Binding-site contacts:
Ligand atom CA contacts residue GLU19 of chain 1.A at 3.6 Å.
Ligand atom CB contacts residue GLU187 of chain 1.A at 3.2 Å.
Ligand atom C contacts residue GLU19 of chain 1.A at 3.6 Å.
Ligand atom O contacts residue ASN231 of chain 1.A at 3.0 Å (h-bond).
Ligand atom CD contacts residue ASN55 of chain 1.A at 3.5 Å.
Ligand atom CA contacts residue ASN180 of chain 1.A at 3.4 Å.
Ligand atom N contacts residue ASN231 of chain 1.A at 2.9 Å (h-bond).
Ligand atom CA contacts residue UHZ1 of chain 1.E at 3.5 Å.
Ligand atom O contacts residue LYS54 of chain 1.A at 3.5 Å.
Ligand atom CB contacts residue ASN55 of chain 1.A at 3.6 Å.
Ligand atom CG1 contacts residue ASN180 of chain 1.A at 3.6 Å.
Ligand atom OG contacts residue GLU19 of chain 1.A at 2.6 Å (salt-bridge).
Ligand atom O2P contacts residue ARG61 of chain 1.A at 2.9 Å (salt-bridge).
Ligand atom O contacts residue GLU187 of chain 1.A at 3.1 Å (salt-bridge).
Ligand atom CA contacts residue GLU19 of chain 1.A at 3.6 Å.
Ligand atom O3P contacts residue TYR135 of chain 1.A at 2.6 Å (h-bond).
Ligand atom N contacts residue ASN180 of chain 1.A at 2.9 Å (h-bond).
Ligand atom N contacts residue LEU234 of chain 1.A at 3.3 Å.
Ligand atom O contacts residue VAL51 of chain 1.A at 3.5 Å.
Ligand atom CA contacts residue ASN55 of chain 1.A at 3.4 Å.
Ligand atom N contacts residue LEU179 of chain 1.A at 3.5 Å.
Ligand atom C contacts residue ASN55 of chain 1.A at 3.5 Å.
Ligand atom O contacts residue UHZ1 of chain 1.E at 3.4 Å.
Ligand atom CB contacts residue TRP235 of chain 1.A at 3.4 Å (hydrophobic).
Ligand atom CG1 contacts residue LEU179 of chain 1.A at 3.5 Å (hydrophobic).
Ligand atom C contacts residue ASN180 of chain 1.A at 3.6 Å.
Ligand atom O2P contacts residue ARG134 of chain 1.A at 2.8 Å (salt-bridge).
Ligand atom N contacts residue GLU19 of chain 1.A at 2.7 Å (salt-bridge).
Ligand atom O1P contacts residue ARG61 of chain 1.A at 2.9 Å (salt-bridge).
Ligand atom CB contacts residue GLU19 of chain 1.A at 3.2 Å.
Ligand atom NH2 contacts residue GLY58 of chain 1.A at 3.6 Å.
Ligand atom NH1 contacts residue ASN55 of chain 1.A at 3.1 Å (h-bond).
Ligand atom N contacts residue VAL51 of chain 1.A at 3.6 Å.
Ligand atom O contacts residue ASN55 of chain 1.A at 2.9 Å (h-bond).
Ligand atom CB contacts residue ASN180 of chain 1.A at 3.3 Å.
Ligand atom O3P contacts residue ARG134 of chain 1.A at 2.9 Å (salt-bridge).
Ligand atom CD1 contacts residue UHZ1 of chain 1.E at 3.4 Å.
Ligand atom CA contacts residue ASN231 of chain 1.A at 3.6 Å.
Ligand atom NE contacts residue LYS54 of chain 1.A at 3.5 Å (salt-bridge).
Ligand atom CD1 contacts residue GLY176 of chain 1.A at 3.5 Å.

Sequence of chain 1.A:
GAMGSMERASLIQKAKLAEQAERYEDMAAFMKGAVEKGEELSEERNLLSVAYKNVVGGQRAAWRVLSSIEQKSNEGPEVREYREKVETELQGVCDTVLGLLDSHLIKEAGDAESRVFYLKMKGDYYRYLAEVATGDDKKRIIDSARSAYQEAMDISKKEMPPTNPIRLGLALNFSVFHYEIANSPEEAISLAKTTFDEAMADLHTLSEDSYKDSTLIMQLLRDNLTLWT

The small molecule below binds the protein below.
Small molecule (SMILES): CC[C@H](C)[C@H](NC(=O)[C@H](COP(=O)(O)O)NC(=O)CNC(=O)[C@H](C)N)C(=O)N1CCC[C@H]1C(=O)NCC(=O)N[C@@H](CCCN=C(N)N)C(=O)N[C@@H](C)C(=O)N[C@H](C=O)CO